A small-molecule ligand and the protein it binds are described below.
Small molecule (SMILES): CCCCCCCCCCCC[N+](C)(C)CCCS(=O)(=O)O

Sequence of chain 1.A:
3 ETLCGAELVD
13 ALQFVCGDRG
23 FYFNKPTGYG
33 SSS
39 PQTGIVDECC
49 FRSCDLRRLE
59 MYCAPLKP

Binding-site contacts:
Ligand atom O3S contacts residue PHE25 of chain 1.A at 3.1 Å (h-bond).
Ligand atom C6 contacts residue GLN15 of chain 1.A at 4.5 Å.
Ligand atom C13 contacts residue PHE25 of chain 1.A at 3.7 Å (hydrophobic).
Ligand atom C10 contacts residue VAL11 of chain 1.A at 4.3 Å (hydrophobic).
Ligand atom C9 contacts residue VAL11 of chain 1.A at 3.6 Å (hydrophobic).
Ligand atom S1 contacts residue ASN26 of chain 1.A at 4.1 Å.
Ligand atom C8 contacts residue VAL11 of chain 1.A at 4.3 Å (hydrophobic).
Ligand atom C12 contacts residue PHE25 of chain 1.A at 4.1 Å (hydrophobic).
Ligand atom O3S contacts residue ASN26 of chain 1.A at 2.5 Å (h-bond).
Ligand atom C1 contacts residue ASN26 of chain 1.A at 3.7 Å.
Ligand atom S1 contacts residue PHE25 of chain 1.A at 3.7 Å.
Ligand atom C3 contacts residue ASN26 of chain 1.A at 4.4 Å.
Ligand atom O2S contacts residue ASN26 of chain 1.A at 4.5 Å.
Ligand atom C7 contacts residue VAL11 of chain 1.A at 4.2 Å (hydrophobic).
Ligand atom C10 contacts residue PHE23 of chain 1.A at 4.3 Å (hydrophobic).
Ligand atom C11 contacts residue PHE25 of chain 1.A at 4.5 Å (hydrophobic).
Ligand atom O3S contacts residue TYR24 of chain 1.A at 4.0 Å.
Ligand atom C14 contacts residue PHE25 of chain 1.A at 4.0 Å (hydrophobic).
Ligand atom C10 contacts residue PHE25 of chain 1.A at 4.0 Å (hydrophobic).
Ligand atom S1 contacts residue TYR24 of chain 1.A at 4.2 Å.
Ligand atom C16 contacts residue PHE25 of chain 1.A at 4.4 Å (hydrophobic).
Ligand atom C2 contacts residue ASN26 of chain 1.A at 4.1 Å.
Ligand atom O2S contacts residue TYR24 of chain 1.A at 3.7 Å.
Ligand atom C2 contacts residue PHE25 of chain 1.A at 4.1 Å (hydrophobic).
Ligand atom O1S contacts residue TYR24 of chain 1.A at 4.3 Å.
Ligand atom O2S contacts residue PHE25 of chain 1.A at 3.2 Å (h-bond).